Sequence of chain 1.B:
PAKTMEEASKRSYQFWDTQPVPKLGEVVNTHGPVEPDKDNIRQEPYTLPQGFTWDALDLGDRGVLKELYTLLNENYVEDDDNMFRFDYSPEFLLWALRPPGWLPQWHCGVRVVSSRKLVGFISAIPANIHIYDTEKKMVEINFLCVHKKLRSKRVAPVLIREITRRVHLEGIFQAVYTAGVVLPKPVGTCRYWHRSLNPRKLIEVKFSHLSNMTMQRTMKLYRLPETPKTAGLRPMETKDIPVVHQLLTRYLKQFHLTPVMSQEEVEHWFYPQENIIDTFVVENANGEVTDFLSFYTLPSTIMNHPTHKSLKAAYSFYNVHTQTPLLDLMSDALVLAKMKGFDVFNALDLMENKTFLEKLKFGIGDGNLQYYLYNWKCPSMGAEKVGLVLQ

A protein and the small-molecule ligand that binds it are described below.
Small molecule (SMILES): C[C@H](NC(=O)[C@H](CO)NC(=O)[C@H](Cc1ccccc1)NC(=O)[C@H](CS)NC(=O)[C@H](CC(N)=O)NC(=O)CN)C(=O)N[C@@H](CCCN=C(N)N)C(=O)N[C@@H](CCCN=C(N)N)C(=O)N[C@@H](C)C=O

Binding-site contacts:
Ligand atom CB contacts residue TYR98 of chain 1.B at 3.5 Å (hydrophobic).
Ligand atom O contacts residue GLY376 of chain 1.B at 3.1 Å.
Ligand atom O contacts residue TYR202 of chain 1.B at 3.2 Å.
Ligand atom CZ contacts residue SER311 of chain 1.B at 3.0 Å.
Ligand atom OG contacts residue ASP377 of chain 1.B at 3.2 Å (salt-bridge).
Ligand atom CE1 contacts residue SER311 of chain 1.B at 2.9 Å.
Ligand atom O contacts residue HIS204 of chain 1.B at 3.1 Å (h-bond).
Ligand atom O contacts residue PHE96 of chain 1.B at 3.4 Å.
Ligand atom OD1 contacts residue TYR202 of chain 1.B at 2.8 Å (h-bond).
Ligand atom O contacts residue VAL87 of chain 1.B at 3.3 Å.
Ligand atom ND2 contacts residue TYR307 of chain 1.B at 3.2 Å (h-bond).
Ligand atom CZ contacts residue PHE94 of chain 1.B at 3.2 Å (hydrophobic).
Ligand atom CZ contacts residue ARG201 of chain 1.B at 3.0 Å.
Ligand atom NH2 contacts residue ARG201 of chain 1.B at 3.4 Å (salt-bridge).
Ligand atom C contacts residue HIS204 of chain 1.B at 3.4 Å.
Ligand atom N contacts residue THR188 of chain 1.B at 2.8 Å (h-bond).
Ligand atom OG contacts residue GLY378 of chain 1.B at 2.9 Å (h-bond).
Ligand atom SG contacts residue ASN379 of chain 1.B at 3.2 Å (h-bond).
Ligand atom O contacts residue HIS204 of chain 1.B at 3.3 Å.
Ligand atom CB contacts residue ILE375 of chain 1.B at 3.2 Å (hydrophobic).
Ligand atom OG contacts residue HIS204 of chain 1.B at 3.4 Å (h-bond).
Ligand atom CA contacts residue ASN152 of chain 1.B at 3.1 Å.
Ligand atom O contacts residue PHE96 of chain 1.B at 3.5 Å.
Ligand atom CE1 contacts residue PHE94 of chain 1.B at 3.4 Å (hydrophobic).
Ligand atom NH2 contacts residue TYR233 of chain 1.B at 2.9 Å (h-bond).
Ligand atom N contacts residue ASP377 of chain 1.B at 3.1 Å (salt-bridge).
Ligand atom CB contacts residue PHE217 of chain 1.B at 3.4 Å (hydrophobic).
Ligand atom CA contacts residue MYA1 of chain 1.I at 3.2 Å.
Ligand atom O contacts residue ASP377 of chain 1.B at 3.0 Å (salt-bridge).
Ligand atom CB contacts residue ASP377 of chain 1.B at 3.4 Å.
Ligand atom CB contacts residue GLN402 of chain 1.B at 3.5 Å.
Ligand atom N contacts residue ILE375 of chain 1.B at 3.1 Å (h-bond).
Ligand atom CB contacts residue HIS204 of chain 1.B at 3.4 Å.
Ligand atom NH1 contacts residue ARG201 of chain 1.B at 3.0 Å (salt-bridge).
Ligand atom C contacts residue THR188 of chain 1.B at 3.3 Å.
Ligand atom O contacts residue THR188 of chain 1.B at 2.9 Å (h-bond).
Ligand atom ND2 contacts residue GLN402 of chain 1.B at 3.0 Å (h-bond).
Ligand atom CB contacts residue LEU380 of chain 1.B at 3.5 Å (hydrophobic).
Ligand atom CD1 contacts residue PHE94 of chain 1.B at 3.4 Å (hydrophobic).
Ligand atom O contacts residue ASP89 of chain 1.B at 3.5 Å.